Sequence of chain 1.D:
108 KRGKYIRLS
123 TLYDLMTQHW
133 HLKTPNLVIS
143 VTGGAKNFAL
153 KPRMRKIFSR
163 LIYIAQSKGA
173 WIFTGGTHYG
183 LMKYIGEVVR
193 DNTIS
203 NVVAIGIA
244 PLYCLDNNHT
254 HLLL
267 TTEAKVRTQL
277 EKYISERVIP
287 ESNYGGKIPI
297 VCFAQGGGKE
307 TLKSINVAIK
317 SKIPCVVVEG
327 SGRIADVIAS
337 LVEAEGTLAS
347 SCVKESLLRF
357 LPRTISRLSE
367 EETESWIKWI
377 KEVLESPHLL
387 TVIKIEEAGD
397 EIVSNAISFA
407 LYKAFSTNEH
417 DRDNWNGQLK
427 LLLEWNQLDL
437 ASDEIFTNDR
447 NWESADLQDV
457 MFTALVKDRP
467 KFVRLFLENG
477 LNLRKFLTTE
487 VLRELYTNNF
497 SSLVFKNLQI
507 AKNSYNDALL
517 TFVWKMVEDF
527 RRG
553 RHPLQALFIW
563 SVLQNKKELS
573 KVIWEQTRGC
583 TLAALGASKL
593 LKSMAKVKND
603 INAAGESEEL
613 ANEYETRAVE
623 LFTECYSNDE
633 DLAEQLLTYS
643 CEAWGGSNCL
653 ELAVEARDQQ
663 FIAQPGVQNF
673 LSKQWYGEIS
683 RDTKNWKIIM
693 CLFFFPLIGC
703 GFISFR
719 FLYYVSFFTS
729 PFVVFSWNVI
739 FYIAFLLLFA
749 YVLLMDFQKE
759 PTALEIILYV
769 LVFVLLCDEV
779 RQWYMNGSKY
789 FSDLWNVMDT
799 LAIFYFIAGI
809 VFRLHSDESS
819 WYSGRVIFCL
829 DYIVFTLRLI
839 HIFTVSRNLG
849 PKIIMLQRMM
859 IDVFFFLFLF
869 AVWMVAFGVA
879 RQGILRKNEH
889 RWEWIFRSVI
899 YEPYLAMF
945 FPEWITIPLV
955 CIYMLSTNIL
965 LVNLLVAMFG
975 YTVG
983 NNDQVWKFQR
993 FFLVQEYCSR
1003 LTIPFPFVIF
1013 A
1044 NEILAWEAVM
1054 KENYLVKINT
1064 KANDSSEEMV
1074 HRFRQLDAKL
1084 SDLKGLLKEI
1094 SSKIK

A protein and the small-molecule ligand that binds it are described below.
Small molecule (SMILES): CC(C)CCC[C@@H](C)[C@H]1CC[C@H]2[C@@H]3CC=C4C[C@@H](OC(=O)CCC(=O)O)CC[C@]4(C)[C@H]3CC[C@]12C

Binding-site contacts:
Ligand atom OAG contacts residue TRP677 of chain 1.D at 3.2 Å.
Ligand atom CAP contacts residue ILE691 of chain 1.D at 3.8 Å (hydrophobic).
Ligand atom CAK contacts residue ILE691 of chain 1.D at 3.7 Å (hydrophobic).
Ligand atom CAQ contacts residue ILE691 of chain 1.D at 3.7 Å (hydrophobic).
Ligand atom CAL contacts residue TRP677 of chain 1.D at 3.6 Å (hydrophobic).
Ligand atom CAD contacts residue SER844 of chain 1.D at 3.3 Å.
Ligand atom CAK contacts residue SER734 of chain 1.D at 3.5 Å.
Ligand atom OAF contacts residue TRP677 of chain 1.D at 3.9 Å.
Ligand atom CAR contacts residue 9PE1 of chain 1.BA at 3.4 Å.
Ligand atom CAD contacts residue 9PE1 of chain 1.BA at 3.4 Å.
Ligand atom OAF contacts residue ARG992 of chain 1.D at 2.4 Å (salt-bridge).
Ligand atom CAT contacts residue PHE733 of chain 1.D at 3.6 Å (hydrophobic).
Ligand atom OAH contacts residue LEU847 of chain 1.D at 3.9 Å.
Ligand atom CAU contacts residue VAL737 of chain 1.D at 3.7 Å (hydrophobic).
Ligand atom OAW contacts residue 9PE1 of chain 1.BA at 2.4 Å (h-bond).
Ligand atom CAX contacts residue ARG992 of chain 1.D at 3.6 Å.
Ligand atom CAR contacts residue TRP677 of chain 1.D at 3.7 Å (hydrophobic).
Ligand atom OAH contacts residue TRP677 of chain 1.D at 3.7 Å.
Ligand atom CAY contacts residue TRP677 of chain 1.D at 3.5 Å (hydrophobic).
Ligand atom CAZ contacts residue 9PE1 of chain 1.BA at 2.7 Å.
Ligand atom CBC contacts residue TRP677 of chain 1.D at 3.6 Å (hydrophobic).
Ligand atom CAI contacts residue PHE730 of chain 1.D at 3.5 Å (hydrophobic).
Ligand atom OAW contacts residue TRP677 of chain 1.D at 3.9 Å.
Ligand atom CAX contacts residue TRP677 of chain 1.D at 3.6 Å (hydrophobic).
Ligand atom CAI contacts residue 9PE1 of chain 1.BA at 3.9 Å.
Ligand atom CAY contacts residue 9PE1 of chain 1.BA at 3.2 Å.
Ligand atom CAJ contacts residue 9PE1 of chain 1.BA at 3.8 Å.
Ligand atom CAC contacts residue ILE741 of chain 1.D at 3.7 Å (hydrophobic).
Ligand atom CAP contacts residue ILE738 of chain 1.D at 3.8 Å (hydrophobic).
Ligand atom CAI contacts residue ASN687 of chain 1.D at 4.0 Å.
Ligand atom CAM contacts residue 9PE1 of chain 1.BA at 3.7 Å.
Ligand atom CBH contacts residue 9PE1 of chain 1.BA at 3.6 Å.
Ligand atom CAU contacts residue PHE841 of chain 1.D at 4.0 Å (hydrophobic).
Ligand atom CAE contacts residue 9PE1 of chain 1.BA at 3.7 Å.
Ligand atom CAC contacts residue 9PE1 of chain 1.BA at 3.8 Å.
Ligand atom OAG contacts residue 9PE1 of chain 1.BA at 3.5 Å (h-bond).
Ligand atom CAV contacts residue 9PE1 of chain 1.BA at 1.4 Å.
Ligand atom CAM contacts residue TRP677 of chain 1.D at 4.0 Å (hydrophobic).
Ligand atom OAH contacts residue VAL996 of chain 1.D at 3.5 Å.
Ligand atom CBC contacts residue 9PE1 of chain 1.BA at 2.4 Å.